Sequence of chain 1.A:
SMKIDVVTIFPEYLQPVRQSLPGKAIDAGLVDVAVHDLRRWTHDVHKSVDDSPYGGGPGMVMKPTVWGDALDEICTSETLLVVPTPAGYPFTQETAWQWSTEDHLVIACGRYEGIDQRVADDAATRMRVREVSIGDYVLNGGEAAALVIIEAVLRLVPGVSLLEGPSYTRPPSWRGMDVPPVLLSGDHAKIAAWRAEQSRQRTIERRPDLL

This protein binds this small molecule.
Small molecule (SMILES): CCOC(=O)c1cn[nH]c1

Binding-site contacts:
Ligand atom C4 contacts residue TYR138 of chain 1.A at 3.0 Å (hydrophobic).
Ligand atom O1 contacts residue PRO87 of chain 1.A at 3.9 Å.
Ligand atom C1 contacts residue TYR113 of chain 1.A at 3.8 Å (hydrophobic).
Ligand atom C contacts residue TYR113 of chain 1.A at 3.8 Å (hydrophobic).
Ligand atom O contacts residue PRO87 of chain 1.A at 3.7 Å.
Ligand atom C contacts residue PRO85 of chain 1.A at 3.5 Å (hydrophobic).
Ligand atom N1 contacts residue GLY136 of chain 1.A at 3.9 Å.
Ligand atom N contacts residue ILE135 of chain 1.A at 3.7 Å.
Ligand atom C4 contacts residue GLY136 of chain 1.A at 3.6 Å.
Ligand atom N1 contacts residue THR86 of chain 1.A at 4.1 Å.
Ligand atom C3 contacts residue TYR138 of chain 1.A at 4.2 Å (hydrophobic).
Ligand atom C contacts residue ARG112 of chain 1.A at 4.1 Å.
Ligand atom O contacts residue PRO85 of chain 1.A at 4.2 Å.
Ligand atom C contacts residue THR86 of chain 1.A at 4.3 Å.
Ligand atom N1 contacts residue ILE135 of chain 1.A at 2.9 Å (h-bond).
Ligand atom O1 contacts residue TYR138 of chain 1.A at 4.1 Å.
Ligand atom C2 contacts residue PRO87 of chain 1.A at 3.6 Å (hydrophobic).
Ligand atom C2 contacts residue LEU140 of chain 1.A at 4.1 Å (hydrophobic).
Ligand atom N contacts residue TYR138 of chain 1.A at 3.7 Å.
Ligand atom C3 contacts residue PRO87 of chain 1.A at 3.8 Å (hydrophobic).
Ligand atom C contacts residue GLY143 of chain 1.A at 3.4 Å.
Ligand atom C3 contacts residue THR86 of chain 1.A at 4.1 Å.
Ligand atom N contacts residue SER134 of chain 1.A at 3.5 Å (h-bond).
Ligand atom C5 contacts residue SER134 of chain 1.A at 4.2 Å.
Ligand atom C1 contacts residue LEU140 of chain 1.A at 4.0 Å (hydrophobic).
Ligand atom C contacts residue GLY142 of chain 1.A at 3.8 Å.
Ligand atom N contacts residue GLY136 of chain 1.A at 2.8 Å (h-bond).
Ligand atom C5 contacts residue THR86 of chain 1.A at 3.7 Å.
Ligand atom N1 contacts residue SER134 of chain 1.A at 3.5 Å.
Ligand atom C1 contacts residue PRO87 of chain 1.A at 4.0 Å (hydrophobic).
Ligand atom C contacts residue GLY111 of chain 1.A at 3.4 Å.
Ligand atom O contacts residue GLY143 of chain 1.A at 4.2 Å.
Ligand atom O1 contacts residue VAL139 of chain 1.A at 4.1 Å.
Ligand atom C4 contacts residue PRO87 of chain 1.A at 4.2 Å (hydrophobic).
Ligand atom C1 contacts residue GLY142 of chain 1.A at 3.6 Å.
Ligand atom O contacts residue THR86 of chain 1.A at 4.0 Å.
Ligand atom C5 contacts residue PRO87 of chain 1.A at 3.9 Å (hydrophobic).
Ligand atom O1 contacts residue LEU140 of chain 1.A at 3.1 Å (h-bond).
Ligand atom C1 contacts residue GLY143 of chain 1.A at 3.7 Å.
Ligand atom C5 contacts residue ILE135 of chain 1.A at 4.0 Å (hydrophobic).